Binding-site contacts:
Ligand atom N2 contacts residue ASN154 of chain 22.A at 3.0 Å (h-bond).
Ligand atom C6 contacts residue THR160 of chain 22.A at 3.7 Å.
Ligand atom C3 contacts residue ASN154 of chain 22.A at 3.9 Å.
Ligand atom C7 contacts residue THR160 of chain 22.A at 3.4 Å.
Ligand atom C4 contacts residue ASN154 of chain 22.A at 4.3 Å.
Ligand atom C2 contacts residue THR160 of chain 22.A at 2.7 Å.
Ligand atom C7 contacts residue ASN154 of chain 22.A at 3.0 Å.
Ligand atom O6 contacts residue HIS158 of chain 22.A at 3.4 Å (h-bond).
Ligand atom C3 contacts residue THR160 of chain 22.A at 3.9 Å.
Ligand atom C8 contacts residue ILE152 of chain 22.A at 4.3 Å (hydrophobic).
Ligand atom C6 contacts residue HIS158 of chain 22.A at 4.0 Å.
Ligand atom O5 contacts residue THR160 of chain 22.A at 3.2 Å.
Ligand atom O5 contacts residue ASN154 of chain 22.A at 2.4 Å (h-bond).
Ligand atom O5 contacts residue HIS158 of chain 22.A at 3.8 Å.
Ligand atom O7 contacts residue THR160 of chain 22.A at 2.5 Å.
Ligand atom C1 contacts residue THR160 of chain 22.A at 3.0 Å.
Ligand atom N2 contacts residue THR160 of chain 22.A at 3.5 Å.
Ligand atom C5 contacts residue THR160 of chain 22.A at 3.7 Å.
Ligand atom C1 contacts residue ASN154 of chain 22.A at 1.6 Å.
Ligand atom C8 contacts residue VAL153 of chain 22.A at 4.4 Å (hydrophobic).
Ligand atom C8 contacts residue ASN154 of chain 22.A at 4.1 Å.
Ligand atom C5 contacts residue ASN154 of chain 22.A at 3.8 Å.
Ligand atom O7 contacts residue ASP161 of chain 22.A at 3.7 Å.
Ligand atom C4 contacts residue THR160 of chain 22.A at 3.6 Å.
Ligand atom O7 contacts residue ASN154 of chain 22.A at 2.7 Å (h-bond).
Ligand atom O3 contacts residue THR160 of chain 22.A at 4.3 Å.
Ligand atom C2 contacts residue ASN154 of chain 22.A at 2.5 Å.

Sequence of chain 22.A:
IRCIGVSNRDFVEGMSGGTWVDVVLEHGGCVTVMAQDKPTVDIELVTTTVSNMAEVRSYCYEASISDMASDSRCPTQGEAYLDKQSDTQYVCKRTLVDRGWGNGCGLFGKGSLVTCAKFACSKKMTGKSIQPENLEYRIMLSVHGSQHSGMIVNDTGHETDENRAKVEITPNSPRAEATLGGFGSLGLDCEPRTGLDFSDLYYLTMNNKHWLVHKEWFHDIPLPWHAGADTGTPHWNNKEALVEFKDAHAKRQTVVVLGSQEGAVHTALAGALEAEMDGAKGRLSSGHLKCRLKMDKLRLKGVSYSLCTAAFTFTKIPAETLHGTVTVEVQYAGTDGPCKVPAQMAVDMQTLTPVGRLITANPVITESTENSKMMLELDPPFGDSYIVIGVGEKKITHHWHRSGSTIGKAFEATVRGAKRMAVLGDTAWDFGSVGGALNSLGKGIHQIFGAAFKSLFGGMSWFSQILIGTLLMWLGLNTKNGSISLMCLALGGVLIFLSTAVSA

The protein below binds the small molecule below.
Small molecule (SMILES): CC(=O)N[C@@H]1[C@@H](O)[C@H](O)[C@@H](CO)O[C@H]1O